A small-molecule ligand and the protein it binds are described below.
Small molecule (SMILES): CC(=O)N[C@H]1[C@H](O[C@H]2[C@H](O)[C@@H](NC(C)=O)CO[C@@H]2CO)O[C@H](CO)[C@@H](O)[C@@H]1O

Sequence of chain 1.E:
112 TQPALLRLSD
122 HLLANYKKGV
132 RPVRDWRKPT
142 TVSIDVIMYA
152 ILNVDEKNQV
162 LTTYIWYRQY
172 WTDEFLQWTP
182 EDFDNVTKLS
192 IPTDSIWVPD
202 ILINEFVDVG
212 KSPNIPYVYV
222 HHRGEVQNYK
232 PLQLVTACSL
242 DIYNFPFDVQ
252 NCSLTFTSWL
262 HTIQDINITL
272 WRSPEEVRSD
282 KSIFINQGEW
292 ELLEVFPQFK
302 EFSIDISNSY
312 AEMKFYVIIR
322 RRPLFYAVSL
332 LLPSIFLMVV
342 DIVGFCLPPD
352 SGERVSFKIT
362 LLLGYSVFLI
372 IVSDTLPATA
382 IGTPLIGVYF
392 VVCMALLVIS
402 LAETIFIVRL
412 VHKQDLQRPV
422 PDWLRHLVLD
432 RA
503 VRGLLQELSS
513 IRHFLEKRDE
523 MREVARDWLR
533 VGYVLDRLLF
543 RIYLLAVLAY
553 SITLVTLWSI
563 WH

Binding-site contacts:
Ligand atom C4 contacts residue ASN252 of chain 1.E at 4.2 Å.
Ligand atom O7 contacts residue TYR317 of chain 1.E at 4.1 Å.
Ligand atom C6 contacts residue TYR317 of chain 1.E at 3.8 Å (hydrophobic).
Ligand atom O3 contacts residue GLN299 of chain 1.E at 4.3 Å.
Ligand atom N2 contacts residue ILE319 of chain 1.E at 3.9 Å.
Ligand atom C5 contacts residue TYR317 of chain 1.E at 3.8 Å (hydrophobic).
Ligand atom O7 contacts residue ASN252 of chain 1.E at 3.7 Å.
Ligand atom O7 contacts residue GLN299 of chain 1.E at 4.2 Å.
Ligand atom O5 contacts residue TYR317 of chain 1.E at 4.1 Å.
Ligand atom C1 contacts residue TYR317 of chain 1.E at 4.3 Å (hydrophobic).
Ligand atom O4 contacts residue TYR317 of chain 1.E at 4.5 Å.
Ligand atom C7 contacts residue ASN252 of chain 1.E at 3.5 Å.
Ligand atom C7 contacts residue ILE319 of chain 1.E at 4.2 Å (hydrophobic).
Ligand atom O5 contacts residue ASN252 of chain 1.E at 2.4 Å (h-bond).
Ligand atom C3 contacts residue ASN252 of chain 1.E at 3.8 Å.
Ligand atom C1 contacts residue ASN252 of chain 1.E at 1.4 Å.
Ligand atom C8 contacts residue ILE319 of chain 1.E at 3.5 Å (hydrophobic).
Ligand atom C5 contacts residue ASN252 of chain 1.E at 3.7 Å.
Ligand atom N2 contacts residue ASN252 of chain 1.E at 2.8 Å (h-bond).
Ligand atom C2 contacts residue ASN252 of chain 1.E at 2.4 Å.